Sequence of chain 37.A:
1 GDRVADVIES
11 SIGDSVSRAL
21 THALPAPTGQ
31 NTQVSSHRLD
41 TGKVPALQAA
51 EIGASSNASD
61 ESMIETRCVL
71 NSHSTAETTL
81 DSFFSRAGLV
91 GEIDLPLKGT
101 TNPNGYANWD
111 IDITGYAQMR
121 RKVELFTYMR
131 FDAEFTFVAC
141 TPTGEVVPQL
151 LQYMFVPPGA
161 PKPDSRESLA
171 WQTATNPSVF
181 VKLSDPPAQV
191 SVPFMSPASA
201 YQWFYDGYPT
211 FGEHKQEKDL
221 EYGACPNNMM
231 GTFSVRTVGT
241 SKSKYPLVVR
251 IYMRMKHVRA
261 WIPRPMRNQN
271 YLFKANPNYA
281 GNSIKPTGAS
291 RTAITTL

Binding-site contacts:
Ligand atom CAS contacts residue TYR201 of chain 37.A at 3.7 Å (hydrophobic).
Ligand atom CAR contacts residue TYR201 of chain 37.A at 3.5 Å (hydrophobic).
Ligand atom CAJ contacts residue PHE155 of chain 37.A at 3.8 Å (hydrophobic).
Ligand atom CAA contacts residue PRO177 of chain 37.A at 3.3 Å (hydrophobic).
Ligand atom NBB contacts residue TRP203 of chain 37.A at 3.9 Å.
Ligand atom CAA contacts residue TYR153 of chain 37.A at 3.7 Å (hydrophobic).
Ligand atom OAB contacts residue ILE113 of chain 37.A at 3.2 Å (h-bond).
Ligand atom NBC contacts residue TRP203 of chain 37.A at 3.2 Å.
Ligand atom CAI contacts residue VAL192 of chain 37.A at 3.9 Å (hydrophobic).
Ligand atom CAL contacts residue PHE155 of chain 37.A at 3.7 Å (hydrophobic).
Ligand atom CAA contacts residue SER178 of chain 37.A at 3.5 Å.
Ligand atom CAD contacts residue THR114 of chain 37.A at 3.6 Å.
Ligand atom CAP contacts residue PHE135 of chain 37.A at 3.6 Å (hydrophobic).
Ligand atom CAC contacts residue PHE137 of chain 37.A at 3.8 Å (hydrophobic).
Ligand atom OAW contacts residue MET195 of chain 37.A at 3.3 Å.
Ligand atom CAE contacts residue GLN202 of chain 37.A at 3.4 Å.
Ligand atom CBA contacts residue TRP203 of chain 37.A at 3.3 Å (hydrophobic).
Ligand atom CAS contacts residue ASN228 of chain 37.A at 3.7 Å.
Ligand atom CAP contacts residue ILE111 of chain 37.A at 3.6 Å (hydrophobic).
Ligand atom CAE contacts residue ASN228 of chain 37.A at 3.4 Å.
Ligand atom CAG contacts residue ASN228 of chain 37.A at 3.2 Å.
Ligand atom CBA contacts residue ASN228 of chain 37.A at 3.8 Å.
Ligand atom CAA contacts residue VAL179 of chain 37.A at 3.3 Å (hydrophobic).
Ligand atom CAD contacts residue ASP112 of chain 37.A at 3.7 Å.
Ligand atom CAF contacts residue TRP203 of chain 37.A at 3.8 Å (hydrophobic).
Ligand atom OAB contacts residue TRP203 of chain 37.A at 3.8 Å.
Ligand atom CAF contacts residue ASP112 of chain 37.A at 3.6 Å.
Ligand atom CAC contacts residue PHE233 of chain 37.A at 3.9 Å (hydrophobic).
Ligand atom NAT contacts residue PHE155 of chain 37.A at 3.9 Å.
Ligand atom CAI contacts residue PHE135 of chain 37.A at 3.7 Å (hydrophobic).
Ligand atom CAH contacts residue PHE155 of chain 37.A at 3.7 Å (hydrophobic).
Ligand atom CAG contacts residue TRP203 of chain 37.A at 3.6 Å (hydrophobic).
Ligand atom OAB contacts residue ASP112 of chain 37.A at 3.6 Å.
Ligand atom CAN contacts residue ILE111 of chain 37.A at 3.8 Å (hydrophobic).
Ligand atom CAX contacts residue TRP203 of chain 37.A at 3.5 Å (hydrophobic).
Ligand atom CAL contacts residue PRO177 of chain 37.A at 3.7 Å (hydrophobic).
Ligand atom CAK contacts residue PHE135 of chain 37.A at 3.6 Å (hydrophobic).
Ligand atom OAW contacts residue ILE111 of chain 37.A at 3.9 Å.
Ligand atom CAG contacts residue GLN202 of chain 37.A at 3.5 Å.
Ligand atom CAS contacts residue TRP203 of chain 37.A at 3.5 Å (hydrophobic).

The small molecule below binds the protein below.
Small molecule (SMILES): CCO/N=C/c1ccc(OCCCCCN2CCN(c3ccncc3)C2=O)cc1

Sequence of chain 38.C:
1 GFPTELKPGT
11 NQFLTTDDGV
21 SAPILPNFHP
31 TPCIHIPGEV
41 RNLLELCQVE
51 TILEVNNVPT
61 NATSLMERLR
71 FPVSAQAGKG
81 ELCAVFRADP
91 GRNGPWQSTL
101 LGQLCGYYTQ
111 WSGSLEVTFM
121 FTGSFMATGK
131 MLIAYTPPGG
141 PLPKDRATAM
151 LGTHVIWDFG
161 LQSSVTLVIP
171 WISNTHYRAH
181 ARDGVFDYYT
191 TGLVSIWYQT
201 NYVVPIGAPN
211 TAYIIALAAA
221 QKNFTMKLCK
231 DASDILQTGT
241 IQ

Sequence of chain 37.C:
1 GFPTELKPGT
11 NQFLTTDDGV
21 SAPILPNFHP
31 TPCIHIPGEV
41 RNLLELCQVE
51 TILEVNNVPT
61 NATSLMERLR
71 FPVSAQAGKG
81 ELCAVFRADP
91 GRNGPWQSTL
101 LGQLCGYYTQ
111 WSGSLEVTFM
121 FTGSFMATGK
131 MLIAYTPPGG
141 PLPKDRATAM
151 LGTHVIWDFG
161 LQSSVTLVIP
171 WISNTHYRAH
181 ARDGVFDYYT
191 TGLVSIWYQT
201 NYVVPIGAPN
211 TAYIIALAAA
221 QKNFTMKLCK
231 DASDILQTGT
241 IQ